Sequence of chain 1.A:
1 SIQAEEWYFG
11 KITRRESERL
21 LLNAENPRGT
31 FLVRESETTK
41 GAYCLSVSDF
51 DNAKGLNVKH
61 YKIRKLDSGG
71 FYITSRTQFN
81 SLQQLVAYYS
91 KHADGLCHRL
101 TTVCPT

Binding-site contacts:
Ligand atom C5 contacts residue HIS60 of chain 1.A at 3.6 Å.
Ligand atom O19 contacts residue ARG34 of chain 1.A at 2.8 Å (salt-bridge).
Ligand atom C3 contacts residue CYS44 of chain 1.A at 3.5 Å (hydrophobic).
Ligand atom C21 contacts residue THR38 of chain 1.A at 2.9 Å.
Ligand atom C26 contacts residue THR38 of chain 1.A at 3.8 Å.
Ligand atom C4 contacts residue HIS60 of chain 1.A at 3.8 Å.
Ligand atom O8 contacts residue ARG14 of chain 1.A at 3.4 Å (salt-bridge).
Ligand atom C3 contacts residue TYR61 of chain 1.A at 3.6 Å (hydrophobic).
Ligand atom O17 contacts residue CYS44 of chain 1.A at 2.5 Å (h-bond).
Ligand atom C3 contacts residue HIS60 of chain 1.A at 3.6 Å.
Ligand atom C5 contacts residue CYS44 of chain 1.A at 3.3 Å (hydrophobic).
Ligand atom C5 contacts residue ARG14 of chain 1.A at 3.5 Å.
Ligand atom P9 contacts residue ARG34 of chain 1.A at 3.7 Å.
Ligand atom O8 contacts residue CYS44 of chain 1.A at 3.3 Å (h-bond).
Ligand atom C28 contacts residue THR38 of chain 1.A at 3.0 Å.
Ligand atom C24 contacts residue LYS62 of chain 1.A at 3.0 Å.
Ligand atom C2 contacts residue HIS60 of chain 1.A at 3.1 Å.
Ligand atom O17 contacts residue TYR43 of chain 1.A at 3.6 Å.
Ligand atom C6 contacts residue HIS60 of chain 1.A at 3.6 Å.
Ligand atom C12 contacts residue SER36 of chain 1.A at 2.9 Å.
Ligand atom O17 contacts residue SER36 of chain 1.A at 3.4 Å.
Ligand atom C1 contacts residue HIS60 of chain 1.A at 3.6 Å.
Ligand atom C27 contacts residue THR38 of chain 1.A at 3.8 Å.
Ligand atom C1 contacts residue ARG14 of chain 1.A at 3.6 Å.
Ligand atom O19 contacts residue SER36 of chain 1.A at 3.7 Å.
Ligand atom O17 contacts residue LYS62 of chain 1.A at 3.8 Å.
Ligand atom O11 contacts residue ARG14 of chain 1.A at 3.3 Å (salt-bridge).
Ligand atom C24 contacts residue SER36 of chain 1.A at 3.6 Å.
Ligand atom O19 contacts residue GLU37 of chain 1.A at 2.8 Å (salt-bridge).
Ligand atom C12 contacts residue LYS62 of chain 1.A at 3.7 Å.
Ligand atom C25 contacts residue LYS62 of chain 1.A at 3.1 Å.
Ligand atom C24 contacts residue THR38 of chain 1.A at 2.8 Å.
Ligand atom C3 contacts residue LYS62 of chain 1.A at 3.4 Å.
Ligand atom C4 contacts residue CYS44 of chain 1.A at 2.6 Å (hydrophobic).
Ligand atom C21 contacts residue SER36 of chain 1.A at 3.0 Å.
Ligand atom C7 contacts residue CYS44 of chain 1.A at 1.8 Å (hydrophobic).
Ligand atom O8 contacts residue ARG34 of chain 1.A at 2.9 Å (salt-bridge).
Ligand atom C24 contacts residue THR39 of chain 1.A at 3.2 Å.
Ligand atom C6 contacts residue ARG14 of chain 1.A at 2.6 Å.
Ligand atom C21 contacts residue GLU37 of chain 1.A at 3.9 Å.

This protein binds this small molecule.
Small molecule (SMILES): O=Cc1ccccc1O[P](=O)(O)OCC1CCCCC1